Binding-site contacts:
Ligand atom C01 contacts residue ASP161 of chain 1.C at 3.6 Å.
Ligand atom C13 contacts residue LYS51 of chain 1.C at 3.7 Å.
Ligand atom N18 contacts residue MET99 of chain 1.C at 2.8 Å (h-bond).
Ligand atom C02 contacts residue MET96 of chain 1.C at 3.4 Å (hydrophobic).
Ligand atom C27 contacts residue GLY102 of chain 1.C at 3.6 Å.
Ligand atom C19 contacts residue MET99 of chain 1.C at 3.7 Å (hydrophobic).
Ligand atom C08 contacts residue LYS51 of chain 1.C at 3.6 Å.
Ligand atom C29 contacts residue LEU24 of chain 1.C at 3.6 Å (hydrophobic).
Ligand atom C17 contacts residue CYS103 of chain 1.C at 3.5 Å (hydrophobic).
Ligand atom C23 contacts residue MET99 of chain 1.C at 3.6 Å (hydrophobic).
Ligand atom C30 contacts residue MET99 of chain 1.C at 3.3 Å (hydrophobic).
Ligand atom C04 contacts residue LYS51 of chain 1.C at 3.7 Å.
Ligand atom C23 contacts residue LEU150 of chain 1.C at 3.5 Å (hydrophobic).
Ligand atom C04 contacts residue MET96 of chain 1.C at 3.7 Å (hydrophobic).
Ligand atom C28 contacts residue LEU24 of chain 1.C at 3.7 Å (hydrophobic).
Ligand atom C22 contacts residue MET96 of chain 1.C at 3.2 Å (hydrophobic).
Ligand atom N12 contacts residue LYS51 of chain 1.C at 2.6 Å (salt-bridge).
Ligand atom C32 contacts residue GLY102 of chain 1.C at 3.7 Å.
Ligand atom F07 contacts residue LEU83 of chain 1.C at 3.5 Å.
Ligand atom C11 contacts residue LYS51 of chain 1.C at 3.5 Å.
Ligand atom C32 contacts residue PRO100 of chain 1.C at 3.5 Å (hydrophobic).
Ligand atom C23 contacts residue ALA49 of chain 1.C at 3.5 Å (hydrophobic).
Ligand atom N12 contacts residue VAL32 of chain 1.C at 3.6 Å.
Ligand atom C23 contacts residue GLN97 of chain 1.C at 3.3 Å.
Ligand atom N12 contacts residue ASP161 of chain 1.C at 3.6 Å (salt-bridge).
Ligand atom C11 contacts residue VAL32 of chain 1.C at 3.6 Å (hydrophobic).
Ligand atom C04 contacts residue ALA49 of chain 1.C at 3.7 Å (hydrophobic).
Ligand atom C22 contacts residue LEU150 of chain 1.C at 3.2 Å (hydrophobic).
Ligand atom C03 contacts residue MET96 of chain 1.C at 3.6 Å (hydrophobic).
Ligand atom C05 contacts residue LYS51 of chain 1.C at 3.7 Å.
Ligand atom C30 contacts residue GLY102 of chain 1.C at 3.3 Å.
Ligand atom C23 contacts residue MET96 of chain 1.C at 3.3 Å (hydrophobic).
Ligand atom F07 contacts residue LEU94 of chain 1.C at 2.9 Å.
Ligand atom C03 contacts residue LEU94 of chain 1.C at 3.7 Å (hydrophobic).
Ligand atom N18 contacts residue GLN97 of chain 1.C at 3.6 Å.
Ligand atom F07 contacts residue ILE95 of chain 1.C at 3.1 Å.
Ligand atom C21 contacts residue LEU150 of chain 1.C at 3.4 Å (hydrophobic).
Ligand atom N25 contacts residue MET99 of chain 1.C at 2.9 Å (h-bond).
Ligand atom N18 contacts residue ALA49 of chain 1.C at 3.6 Å.
Ligand atom F07 contacts residue MET96 of chain 1.C at 3.5 Å.

The small molecule below binds the protein below.
Small molecule (SMILES): COCCCc1nc(-c2ccc(F)cc2)c(-c2ccnc3c2CC(c2ccccc2)=N3)[nH]1

Sequence of chain 1.C:
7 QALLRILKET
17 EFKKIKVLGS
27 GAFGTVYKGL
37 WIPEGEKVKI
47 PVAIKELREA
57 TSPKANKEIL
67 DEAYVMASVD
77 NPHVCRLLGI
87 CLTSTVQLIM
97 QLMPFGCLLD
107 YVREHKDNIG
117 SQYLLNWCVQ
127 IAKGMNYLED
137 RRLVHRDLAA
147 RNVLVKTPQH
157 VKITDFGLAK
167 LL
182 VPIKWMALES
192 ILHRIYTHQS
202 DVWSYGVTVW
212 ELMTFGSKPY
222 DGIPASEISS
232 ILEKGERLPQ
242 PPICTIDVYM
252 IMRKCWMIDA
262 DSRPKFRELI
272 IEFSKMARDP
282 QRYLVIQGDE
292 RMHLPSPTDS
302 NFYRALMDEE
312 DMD